Binding-site contacts:
Ligand atom O5 contacts residue ASN405 of chain 1.A at 2.2 Å (h-bond).
Ligand atom C4 contacts residue ASN405 of chain 1.A at 4.2 Å.
Ligand atom O7 contacts residue ASN405 of chain 1.A at 3.4 Å (h-bond).
Ligand atom C1 contacts residue ASN405 of chain 1.A at 1.4 Å.
Ligand atom C8 contacts residue PRO152 of chain 1.A at 4.1 Å (hydrophobic).
Ligand atom C8 contacts residue GLY153 of chain 1.A at 3.8 Å.
Ligand atom C5 contacts residue ASN405 of chain 1.A at 3.6 Å.
Ligand atom C2 contacts residue ASN405 of chain 1.A at 2.4 Å.
Ligand atom C6 contacts residue PRO152 of chain 1.A at 3.7 Å (hydrophobic).
Ligand atom C8 contacts residue ASN405 of chain 1.A at 4.2 Å.
Ligand atom C3 contacts residue ASN405 of chain 1.A at 3.8 Å.
Ligand atom O6 contacts residue PRO152 of chain 1.A at 3.5 Å.
Ligand atom N2 contacts residue ASN405 of chain 1.A at 2.9 Å (h-bond).
Ligand atom C7 contacts residue ASN405 of chain 1.A at 3.4 Å.

The small molecule below binds the protein below.
Small molecule (SMILES): CC(=O)N[C@H]1[C@H](O[C@H]2[C@H](O)[C@@H](NC(C)=O)CO[C@@H]2CO)O[C@H](CO)[C@@H](O)[C@@H]1O

Sequence of chain 1.A:
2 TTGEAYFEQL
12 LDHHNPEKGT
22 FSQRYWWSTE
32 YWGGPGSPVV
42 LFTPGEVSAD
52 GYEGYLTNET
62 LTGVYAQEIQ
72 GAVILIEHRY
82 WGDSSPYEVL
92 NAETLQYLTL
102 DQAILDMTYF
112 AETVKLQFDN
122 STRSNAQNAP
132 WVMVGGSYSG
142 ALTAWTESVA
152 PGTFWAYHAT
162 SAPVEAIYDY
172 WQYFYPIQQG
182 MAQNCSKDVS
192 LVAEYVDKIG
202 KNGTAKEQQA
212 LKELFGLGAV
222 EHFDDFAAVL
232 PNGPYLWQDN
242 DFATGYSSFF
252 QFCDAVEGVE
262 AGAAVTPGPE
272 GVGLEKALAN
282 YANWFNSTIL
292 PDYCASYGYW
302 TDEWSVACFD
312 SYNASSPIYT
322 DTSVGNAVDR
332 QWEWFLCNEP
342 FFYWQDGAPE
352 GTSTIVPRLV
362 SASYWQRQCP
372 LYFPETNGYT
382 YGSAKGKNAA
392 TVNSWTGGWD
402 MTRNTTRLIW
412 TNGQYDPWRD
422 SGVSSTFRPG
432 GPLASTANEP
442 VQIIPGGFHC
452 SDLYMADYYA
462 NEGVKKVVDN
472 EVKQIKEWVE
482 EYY